Sequence of chain 1.B:
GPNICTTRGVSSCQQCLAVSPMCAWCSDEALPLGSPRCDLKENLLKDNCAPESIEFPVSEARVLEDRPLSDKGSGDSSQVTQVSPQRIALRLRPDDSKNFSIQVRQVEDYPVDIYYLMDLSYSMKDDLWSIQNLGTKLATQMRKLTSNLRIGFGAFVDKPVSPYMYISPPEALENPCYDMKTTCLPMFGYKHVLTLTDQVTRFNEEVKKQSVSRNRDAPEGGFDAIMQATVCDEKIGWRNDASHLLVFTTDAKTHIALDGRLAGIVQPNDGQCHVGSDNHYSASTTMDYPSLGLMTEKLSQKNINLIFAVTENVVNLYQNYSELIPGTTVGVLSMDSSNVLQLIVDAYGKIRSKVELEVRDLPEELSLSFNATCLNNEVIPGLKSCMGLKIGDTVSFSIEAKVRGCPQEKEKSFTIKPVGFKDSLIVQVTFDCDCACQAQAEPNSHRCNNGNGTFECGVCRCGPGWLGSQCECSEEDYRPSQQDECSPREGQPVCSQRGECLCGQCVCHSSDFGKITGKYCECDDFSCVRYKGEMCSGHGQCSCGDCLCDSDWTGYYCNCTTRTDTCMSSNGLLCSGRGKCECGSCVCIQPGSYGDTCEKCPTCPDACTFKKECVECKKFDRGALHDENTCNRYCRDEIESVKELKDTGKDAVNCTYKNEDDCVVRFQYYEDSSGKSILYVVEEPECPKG

Sequence of chain 1.A:
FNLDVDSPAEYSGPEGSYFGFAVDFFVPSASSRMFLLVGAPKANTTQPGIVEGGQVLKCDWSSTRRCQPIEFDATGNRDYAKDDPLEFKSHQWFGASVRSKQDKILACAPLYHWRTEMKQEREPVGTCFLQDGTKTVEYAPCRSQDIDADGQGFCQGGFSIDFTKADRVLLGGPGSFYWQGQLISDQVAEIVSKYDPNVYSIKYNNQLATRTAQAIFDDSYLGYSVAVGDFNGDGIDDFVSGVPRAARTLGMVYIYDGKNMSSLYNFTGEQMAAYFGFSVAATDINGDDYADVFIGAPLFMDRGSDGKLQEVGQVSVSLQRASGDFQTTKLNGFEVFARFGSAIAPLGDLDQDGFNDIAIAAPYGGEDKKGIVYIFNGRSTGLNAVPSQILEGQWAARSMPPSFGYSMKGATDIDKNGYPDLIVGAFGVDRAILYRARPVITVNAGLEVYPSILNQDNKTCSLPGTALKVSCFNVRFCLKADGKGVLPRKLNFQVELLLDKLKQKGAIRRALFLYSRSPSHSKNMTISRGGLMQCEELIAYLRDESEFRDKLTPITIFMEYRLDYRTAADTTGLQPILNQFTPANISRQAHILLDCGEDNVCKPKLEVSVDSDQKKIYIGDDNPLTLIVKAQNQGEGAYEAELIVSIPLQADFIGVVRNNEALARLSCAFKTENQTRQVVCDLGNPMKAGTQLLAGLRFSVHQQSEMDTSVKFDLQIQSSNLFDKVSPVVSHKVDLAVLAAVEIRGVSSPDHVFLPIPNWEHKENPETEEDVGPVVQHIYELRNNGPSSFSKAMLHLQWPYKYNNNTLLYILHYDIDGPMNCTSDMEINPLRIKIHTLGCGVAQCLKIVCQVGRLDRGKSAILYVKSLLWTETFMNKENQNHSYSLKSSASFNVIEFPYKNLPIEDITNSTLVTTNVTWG

Binding-site contacts:
Ligand atom O7 contacts residue ARG248 of chain 1.A at 3.1 Å.
Ligand atom C8 contacts residue LEU317 of chain 1.B at 3.9 Å (hydrophobic).
Ligand atom C4 contacts residue ASN320 of chain 1.B at 4.3 Å.
Ligand atom C7 contacts residue ARG248 of chain 1.A at 3.4 Å.
Ligand atom C7 contacts residue MET272 of chain 1.A at 4.0 Å (hydrophobic).
Ligand atom C7 contacts residue ASN316 of chain 1.B at 4.0 Å.
Ligand atom N2 contacts residue ARG248 of chain 1.A at 3.9 Å.
Ligand atom C2 contacts residue ASN320 of chain 1.B at 2.5 Å.
Ligand atom C5 contacts residue ASN320 of chain 1.B at 3.7 Å.
Ligand atom O6 contacts residue GLU323 of chain 1.B at 4.2 Å.
Ligand atom O3 contacts residue ARG248 of chain 1.A at 3.3 Å (salt-bridge).
Ligand atom C2 contacts residue ARG248 of chain 1.A at 4.4 Å.
Ligand atom C1 contacts residue ASN316 of chain 1.B at 4.4 Å.
Ligand atom C8 contacts residue ASN320 of chain 1.B at 4.5 Å.
Ligand atom C3 contacts residue ASN320 of chain 1.B at 3.8 Å.
Ligand atom O7 contacts residue MET272 of chain 1.A at 3.1 Å.
Ligand atom C8 contacts residue ARG248 of chain 1.A at 3.6 Å.
Ligand atom O6 contacts residue ASN320 of chain 1.B at 3.5 Å (h-bond).
Ligand atom C3 contacts residue ARG248 of chain 1.A at 4.4 Å.
Ligand atom N2 contacts residue ASN316 of chain 1.B at 4.0 Å.
Ligand atom C1 contacts residue ASN320 of chain 1.B at 1.4 Å.
Ligand atom O5 contacts residue ASN320 of chain 1.B at 2.4 Å (h-bond).
Ligand atom C7 contacts residue ASN320 of chain 1.B at 3.4 Å.
Ligand atom C6 contacts residue ASN320 of chain 1.B at 4.3 Å.
Ligand atom N2 contacts residue ASN320 of chain 1.B at 2.9 Å (h-bond).
Ligand atom O7 contacts residue ASN320 of chain 1.B at 3.6 Å.
Ligand atom C8 contacts residue ASN316 of chain 1.B at 3.5 Å.

A small-molecule ligand and the protein it binds are described below.
Small molecule (SMILES): CC(=O)N[C@@H]1[C@@H](O)[C@H](O)[C@@H](CO)O[C@H]1O